Binding-site contacts:
Ligand atom N2 contacts residue SER333 of chain 1.F at 4.0 Å.
Ligand atom C6 contacts residue NAG1 of chain 1.BA at 3.9 Å.
Ligand atom C1 contacts residue NAG1 of chain 1.BA at 4.3 Å.
Ligand atom C7 contacts residue NAG1 of chain 1.BA at 4.1 Å.
Ligand atom N2 contacts residue ASN332 of chain 1.F at 2.9 Å (h-bond).
Ligand atom C7 contacts residue ASN332 of chain 1.F at 3.5 Å.
Ligand atom O5 contacts residue ASN332 of chain 1.F at 2.4 Å (h-bond).
Ligand atom C8 contacts residue GLY335 of chain 1.F at 4.1 Å.
Ligand atom O7 contacts residue ASN355 of chain 1.F at 4.2 Å.
Ligand atom C5 contacts residue NAG1 of chain 1.BA at 3.7 Å.
Ligand atom C5 contacts residue ASN332 of chain 1.F at 3.7 Å.
Ligand atom C7 contacts residue NAG2 of chain 1.BA at 3.9 Å.
Ligand atom C1 contacts residue ASN332 of chain 1.F at 1.4 Å.
Ligand atom O7 contacts residue NAG1 of chain 1.BA at 3.1 Å (h-bond).
Ligand atom C6 contacts residue NAG2 of chain 1.BA at 3.6 Å.
Ligand atom C1 contacts residue SER357 of chain 1.F at 3.9 Å.
Ligand atom C2 contacts residue ASN332 of chain 1.F at 2.4 Å.
Ligand atom C8 contacts residue SER333 of chain 1.F at 4.1 Å.
Ligand atom O5 contacts residue NAG1 of chain 1.BA at 3.9 Å.
Ligand atom C4 contacts residue ASN332 of chain 1.F at 4.2 Å.
Ligand atom C7 contacts residue SER333 of chain 1.F at 4.5 Å.
Ligand atom O3 contacts residue NAG1 of chain 1.BA at 4.0 Å.
Ligand atom C2 contacts residue NAG2 of chain 1.BA at 4.2 Å.
Ligand atom C1 contacts residue NAG2 of chain 1.BA at 4.3 Å.
Ligand atom O7 contacts residue ASN332 of chain 1.F at 3.6 Å.
Ligand atom C3 contacts residue ASN332 of chain 1.F at 3.8 Å.
Ligand atom O6 contacts residue NAG2 of chain 1.BA at 3.9 Å.
Ligand atom N2 contacts residue NAG2 of chain 1.BA at 3.2 Å (h-bond).
Ligand atom C8 contacts residue NAG2 of chain 1.BA at 3.5 Å.
Ligand atom C4 contacts residue NAG1 of chain 1.BA at 4.4 Å.
Ligand atom C8 contacts residue THR341 of chain 1.F at 3.8 Å.
Ligand atom O5 contacts residue SER357 of chain 1.F at 3.8 Å.

Sequence of chain 1.F:
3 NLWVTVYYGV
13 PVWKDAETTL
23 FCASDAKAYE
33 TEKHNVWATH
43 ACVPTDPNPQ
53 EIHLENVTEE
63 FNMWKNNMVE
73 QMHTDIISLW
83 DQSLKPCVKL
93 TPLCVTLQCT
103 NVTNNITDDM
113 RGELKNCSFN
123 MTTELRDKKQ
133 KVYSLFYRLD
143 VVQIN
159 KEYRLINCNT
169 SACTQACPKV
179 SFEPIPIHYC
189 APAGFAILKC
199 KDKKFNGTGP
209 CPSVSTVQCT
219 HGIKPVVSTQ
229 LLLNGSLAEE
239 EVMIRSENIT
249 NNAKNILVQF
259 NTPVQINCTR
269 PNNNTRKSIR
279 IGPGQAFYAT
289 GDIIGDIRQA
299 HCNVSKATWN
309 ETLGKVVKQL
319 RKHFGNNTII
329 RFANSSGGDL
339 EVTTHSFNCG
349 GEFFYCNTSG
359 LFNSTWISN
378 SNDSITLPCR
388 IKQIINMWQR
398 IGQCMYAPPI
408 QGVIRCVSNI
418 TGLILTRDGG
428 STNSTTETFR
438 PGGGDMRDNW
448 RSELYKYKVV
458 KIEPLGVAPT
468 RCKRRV

This small molecule binds to this protein.
Small molecule (SMILES): CC(=O)N[C@H]1[C@H](O[C@H]2[C@H](O)[C@@H](NC(C)=O)CO[C@@H]2CO)O[C@H](CO)[C@@H](O[C@@H]2O[C@H](CO[C@H]3O[C@H](CO)[C@@H](O)[C@H](O)[C@@H]3O)[C@@H](O)[C@H](O[C@H]3O[C@H](CO)[C@@H](O)[C@H](O)[C@@H]3O)[C@@H]2O)[C@@H]1O